Sequence of chain 1.A:
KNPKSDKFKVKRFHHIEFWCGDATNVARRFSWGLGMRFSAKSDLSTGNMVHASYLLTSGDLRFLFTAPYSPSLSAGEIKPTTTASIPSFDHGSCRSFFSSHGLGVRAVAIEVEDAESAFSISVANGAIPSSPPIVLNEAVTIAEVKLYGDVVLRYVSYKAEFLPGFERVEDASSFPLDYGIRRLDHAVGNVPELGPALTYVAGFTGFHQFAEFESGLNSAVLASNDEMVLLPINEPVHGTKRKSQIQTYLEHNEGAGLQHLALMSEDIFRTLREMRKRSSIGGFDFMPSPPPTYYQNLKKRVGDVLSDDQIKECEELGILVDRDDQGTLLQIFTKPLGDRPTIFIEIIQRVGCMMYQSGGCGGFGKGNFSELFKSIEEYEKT

Binding-site contacts:
Ligand atom C17 contacts residue LYS393 of chain 1.A at 3.8 Å.
Ligand atom C6 contacts residue PHE353 of chain 1.A at 3.1 Å (hydrophobic).
Ligand atom C8 contacts residue CO1 of chain 1.B at 3.3 Å.
Ligand atom C5 contacts residue PHE396 of chain 1.A at 3.6 Å (hydrophobic).
Ligand atom O9 contacts residue CO1 of chain 1.B at 2.0 Å.
Ligand atom C3 contacts residue GLY392 of chain 1.A at 3.0 Å.
Ligand atom N15 contacts residue PHE391 of chain 1.A at 3.4 Å.
Ligand atom C25 contacts residue PRO252 of chain 1.A at 3.4 Å (hydrophobic).
Ligand atom N11 contacts residue PHE396 of chain 1.A at 3.8 Å.
Ligand atom C5 contacts residue PHE353 of chain 1.A at 3.4 Å (hydrophobic).
Ligand atom C2 contacts residue PHE391 of chain 1.A at 3.1 Å (hydrophobic).
Ligand atom C14 contacts residue PHE391 of chain 1.A at 3.5 Å (hydrophobic).
Ligand atom C1 contacts residue PHE353 of chain 1.A at 3.3 Å (hydrophobic).
Ligand atom O24 contacts residue PHE391 of chain 1.A at 3.9 Å.
Ligand atom O24 contacts residue HIS280 of chain 1.A at 3.2 Å (h-bond).
Ligand atom C14 contacts residue CO1 of chain 1.B at 3.0 Å.
Ligand atom C3 contacts residue GLN351 of chain 1.A at 3.8 Å.
Ligand atom C13 contacts residue PHE396 of chain 1.A at 3.9 Å (hydrophobic).
Ligand atom C23 contacts residue PHE353 of chain 1.A at 3.5 Å (hydrophobic).
Ligand atom C2 contacts residue PHE353 of chain 1.A at 3.7 Å (hydrophobic).
Ligand atom C7 contacts residue PHE391 of chain 1.A at 3.6 Å (hydrophobic).
Ligand atom C4 contacts residue PHE353 of chain 1.A at 3.6 Å (hydrophobic).
Ligand atom C8 contacts residue PHE391 of chain 1.A at 3.5 Å (hydrophobic).
Ligand atom C7 contacts residue HIS280 of chain 1.A at 3.8 Å.
Ligand atom C7 contacts residue CO1 of chain 1.B at 2.9 Å.
Ligand atom O24 contacts residue VAL200 of chain 1.A at 3.8 Å.
Ligand atom O24 contacts residue CO1 of chain 1.B at 2.0 Å.
Ligand atom N10 contacts residue PHE396 of chain 1.A at 3.7 Å.
Ligand atom C4 contacts residue PHE396 of chain 1.A at 3.6 Å (hydrophobic).
Ligand atom O9 contacts residue GLU366 of chain 1.A at 2.8 Å (salt-bridge).
Ligand atom N16 contacts residue LYS393 of chain 1.A at 3.3 Å.
Ligand atom C25 contacts residue VAL241 of chain 1.A at 3.8 Å (hydrophobic).
Ligand atom C13 contacts residue PHE353 of chain 1.A at 3.8 Å (hydrophobic).
Ligand atom C2 contacts residue GLY392 of chain 1.A at 3.5 Å.
Ligand atom O9 contacts residue PHE353 of chain 1.A at 3.4 Å.
Ligand atom N11 contacts residue LEU399 of chain 1.A at 3.4 Å.
Ligand atom O24 contacts residue HIS198 of chain 1.A at 2.9 Å (h-bond).
Ligand atom C25 contacts residue PHE391 of chain 1.A at 3.6 Å (hydrophobic).
Ligand atom O9 contacts residue HIS280 of chain 1.A at 3.0 Å (h-bond).
Ligand atom C23 contacts residue PHE364 of chain 1.A at 3.9 Å (hydrophobic).

A protein and the small-molecule ligand that binds it are described below.
Small molecule (SMILES): CCCCn1nnc2ccc(C(=O)c3c[nH]n(C)c3=O)c(C)c2c1=O